This small molecule binds to this protein.
Small molecule (SMILES): CC[C@H](C)[C@H](NC(=O)[C@@H](NC(=O)[C@H](CC(C)C)NC(=O)[C@@H](N)CCCCN)C(C)C)C(=O)N[C@@H](CC(N)=O)C(=O)N[C@@H](CCCCN)C(=O)N[C@@H](CC(=O)O)C(=O)N[C@@H](CCSC)C(=O)N[C@@H](CCCN=C(N)N)C(=O)N[C@H](C(=O)N[C@@H](CC(=O)O)C(=O)N[C@@H](CC(C)C)C(=O)N[C@@H](Cc1ccccc1)C(=O)N[C@@H](CO)C(=O)N1CCC[C@H]1C(=O)N1CCC[C@H]1C(=O)N[C@H](C=O)CC(N)=O)[C@@H](C)O

Binding-site contacts:
Ligand atom C contacts residue ASN1069 of chain 8.F at 3.8 Å.
Ligand atom NE contacts residue GLN1074 of chain 8.F at 3.6 Å (h-bond).
Ligand atom N contacts residue THR1065 of chain 8.F at 3.8 Å.
Ligand atom O contacts residue THR1065 of chain 8.F at 3.5 Å (h-bond).
Ligand atom C contacts residue ASN1069 of chain 8.F at 3.7 Å.
Ligand atom CD1 contacts residue ILE1053 of chain 8.F at 3.6 Å (hydrophobic).
Ligand atom C contacts residue THR1065 of chain 8.F at 2.9 Å.
Ligand atom CD1 contacts residue LEU1064 of chain 8.F at 3.4 Å (hydrophobic).
Ligand atom N contacts residue ASN1069 of chain 8.F at 3.0 Å (h-bond).
Ligand atom CA contacts residue THR1065 of chain 8.F at 3.4 Å.
Ligand atom CZ contacts residue GLN1074 of chain 8.F at 3.4 Å.
Ligand atom CD2 contacts residue GLN1074 of chain 8.F at 3.2 Å.
Ligand atom C contacts residue THR1065 of chain 8.F at 3.7 Å.
Ligand atom CB contacts residue GLN1074 of chain 8.F at 3.7 Å.
Ligand atom N contacts residue THR1065 of chain 8.F at 2.3 Å (h-bond).
Ligand atom O contacts residue ASN1069 of chain 8.F at 3.0 Å (h-bond).
Ligand atom CD1 contacts residue PHE1068 of chain 8.F at 3.5 Å (hydrophobic).
Ligand atom CD2 contacts residue ALA1075 of chain 8.F at 3.6 Å (hydrophobic).
Ligand atom CG contacts residue THR1065 of chain 8.F at 3.6 Å.
Ligand atom CD1 contacts residue ARG1049 of chain 8.F at 3.0 Å.
Ligand atom CD1 contacts residue THR1065 of chain 8.F at 2.6 Å.
Ligand atom CG1 contacts residue PHE1068 of chain 8.F at 3.6 Å (hydrophobic).
Ligand atom NZ contacts residue ASP1073 of chain 8.F at 3.3 Å (salt-bridge).
Ligand atom NH1 contacts residue ASN1069 of chain 8.F at 2.6 Å (h-bond).
Ligand atom CG2 contacts residue PHE1068 of chain 8.F at 3.6 Å (hydrophobic).
Ligand atom NH2 contacts residue ASP1073 of chain 8.F at 3.0 Å (salt-bridge).
Ligand atom NH1 contacts residue GLN1074 of chain 8.F at 3.8 Å.
Ligand atom O contacts residue THR1065 of chain 8.F at 2.7 Å.
Ligand atom CD contacts residue ASN1069 of chain 8.F at 3.7 Å.
Ligand atom CD contacts residue GLN1074 of chain 8.F at 2.8 Å.
Ligand atom O contacts residue ARG1049 of chain 8.F at 3.0 Å.
Ligand atom CE2 contacts residue GLN1074 of chain 8.F at 3.3 Å.
Ligand atom CB contacts residue GLN1074 of chain 8.F at 3.3 Å.
Ligand atom CB contacts residue THR1065 of chain 8.F at 3.6 Å.
Ligand atom NH1 contacts residue ASP1073 of chain 8.F at 3.4 Å (salt-bridge).
Ligand atom CG2 contacts residue ASN1069 of chain 8.F at 3.3 Å.
Ligand atom CA contacts residue ASN1069 of chain 8.F at 3.4 Å.
Ligand atom CG contacts residue GLN1074 of chain 8.F at 3.5 Å.
Ligand atom CZ contacts residue ASP1073 of chain 8.F at 3.6 Å.
Ligand atom CA contacts residue THR1065 of chain 8.F at 2.7 Å.

Sequence of chain 8.F:
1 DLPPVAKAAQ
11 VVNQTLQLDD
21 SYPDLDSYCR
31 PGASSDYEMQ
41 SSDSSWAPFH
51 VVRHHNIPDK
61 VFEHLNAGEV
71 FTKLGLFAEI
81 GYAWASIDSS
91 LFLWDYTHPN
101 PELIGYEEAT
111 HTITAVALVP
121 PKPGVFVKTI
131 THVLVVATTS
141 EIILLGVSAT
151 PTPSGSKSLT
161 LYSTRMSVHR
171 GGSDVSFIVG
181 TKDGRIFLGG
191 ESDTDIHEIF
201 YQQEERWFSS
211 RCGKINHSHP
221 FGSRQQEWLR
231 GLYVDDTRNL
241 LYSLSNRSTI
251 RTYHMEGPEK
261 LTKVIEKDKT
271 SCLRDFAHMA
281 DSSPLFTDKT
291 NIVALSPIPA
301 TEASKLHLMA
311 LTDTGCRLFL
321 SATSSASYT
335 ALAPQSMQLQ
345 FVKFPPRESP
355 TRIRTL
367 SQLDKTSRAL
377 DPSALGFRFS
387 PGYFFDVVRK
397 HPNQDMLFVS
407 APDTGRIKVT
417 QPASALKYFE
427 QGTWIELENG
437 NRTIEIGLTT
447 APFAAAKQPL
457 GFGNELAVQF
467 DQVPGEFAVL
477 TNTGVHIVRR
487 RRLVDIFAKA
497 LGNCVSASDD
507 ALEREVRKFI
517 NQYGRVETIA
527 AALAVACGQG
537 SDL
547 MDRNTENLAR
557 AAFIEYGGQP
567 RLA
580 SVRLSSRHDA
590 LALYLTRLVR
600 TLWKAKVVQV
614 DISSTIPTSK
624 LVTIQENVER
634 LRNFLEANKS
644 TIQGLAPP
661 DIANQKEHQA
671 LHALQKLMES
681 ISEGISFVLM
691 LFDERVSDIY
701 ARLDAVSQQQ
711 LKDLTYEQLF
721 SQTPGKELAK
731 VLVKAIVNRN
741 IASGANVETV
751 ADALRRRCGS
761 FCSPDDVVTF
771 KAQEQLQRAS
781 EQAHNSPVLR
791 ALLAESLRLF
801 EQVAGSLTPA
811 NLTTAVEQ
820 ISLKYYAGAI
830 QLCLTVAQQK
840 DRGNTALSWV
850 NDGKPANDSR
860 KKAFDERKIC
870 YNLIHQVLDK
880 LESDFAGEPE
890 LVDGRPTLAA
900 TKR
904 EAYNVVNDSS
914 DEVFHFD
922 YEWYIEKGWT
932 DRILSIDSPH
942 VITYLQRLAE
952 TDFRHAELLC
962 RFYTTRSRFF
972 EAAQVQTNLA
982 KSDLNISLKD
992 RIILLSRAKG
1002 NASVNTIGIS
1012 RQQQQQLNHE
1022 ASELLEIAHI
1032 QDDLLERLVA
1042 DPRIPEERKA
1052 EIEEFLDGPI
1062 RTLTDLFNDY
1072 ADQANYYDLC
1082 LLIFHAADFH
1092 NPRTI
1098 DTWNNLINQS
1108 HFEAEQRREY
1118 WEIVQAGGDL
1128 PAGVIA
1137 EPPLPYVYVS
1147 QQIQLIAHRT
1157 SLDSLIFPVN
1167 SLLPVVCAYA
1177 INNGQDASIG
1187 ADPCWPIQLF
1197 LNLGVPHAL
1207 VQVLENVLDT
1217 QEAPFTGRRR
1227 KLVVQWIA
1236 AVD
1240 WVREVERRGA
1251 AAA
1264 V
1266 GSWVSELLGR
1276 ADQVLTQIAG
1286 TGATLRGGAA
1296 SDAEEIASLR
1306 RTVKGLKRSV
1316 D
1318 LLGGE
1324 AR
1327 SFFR